This protein binds this small molecule.
Small molecule (SMILES): O=C(O)c1ccc(-c2oc3c(Cl)cc(Cl)cc3c(=O)c2O)cc1

Binding-site contacts:
Ligand atom C14 contacts residue PHE128 of chain 1.A at 3.9 Å (hydrophobic).
Ligand atom C12 contacts residue LEU60 of chain 1.A at 3.9 Å (hydrophobic).
Ligand atom O04 contacts residue VAL81 of chain 1.A at 3.8 Å.
Ligand atom O02 contacts residue GLU129 of chain 1.A at 3.4 Å (salt-bridge).
Ligand atom O04 contacts residue PHE128 of chain 1.A at 3.8 Å.
Ligand atom C15 contacts residue LEU60 of chain 1.A at 3.8 Å (hydrophobic).
Ligand atom O04 contacts residue GLU129 of chain 1.A at 2.8 Å (salt-bridge).
Ligand atom C12 contacts residue TYR130 of chain 1.A at 3.8 Å (hydrophobic).
Ligand atom C14 contacts residue LYS83 of chain 1.A at 3.6 Å.
Ligand atom C19 contacts residue VAL81 of chain 1.A at 3.6 Å (hydrophobic).
Ligand atom C10 contacts residue ILE189 of chain 1.A at 3.7 Å (hydrophobic).
Ligand atom O01 contacts residue LYS83 of chain 1.A at 3.7 Å.
Ligand atom C07 contacts residue ILE189 of chain 1.A at 3.5 Å (hydrophobic).
Ligand atom CL6 contacts residue ARG62 of chain 1.A at 3.5 Å.
Ligand atom C21 contacts residue VAL81 of chain 1.A at 3.4 Å (hydrophobic).
Ligand atom CL5 contacts residue TYR130 of chain 1.A at 3.8 Å.
Ligand atom O02 contacts residue VAL81 of chain 1.A at 3.5 Å.
Ligand atom C12 contacts residue ILE131 of chain 1.A at 3.0 Å (hydrophobic).
Ligand atom O03 contacts residue ASP190 of chain 1.A at 3.6 Å.
Ligand atom O03 contacts residue LYS83 of chain 1.A at 2.7 Å (salt-bridge).
Ligand atom O02 contacts residue ILE131 of chain 1.A at 2.6 Å (h-bond).
Ligand atom C15 contacts residue ILE131 of chain 1.A at 3.8 Å (hydrophobic).
Ligand atom C22 contacts residue ILE131 of chain 1.A at 3.8 Å (hydrophobic).
Ligand atom O04 contacts residue ILE110 of chain 1.A at 3.7 Å.
Ligand atom O02 contacts residue TYR130 of chain 1.A at 3.1 Å.
Ligand atom O01 contacts residue ASP190 of chain 1.A at 2.9 Å (salt-bridge).
Ligand atom C21 contacts residue ILE131 of chain 1.A at 3.8 Å (hydrophobic).
Ligand atom C09 contacts residue ILE189 of chain 1.A at 3.6 Å (hydrophobic).
Ligand atom CL6 contacts residue GLY61 of chain 1.A at 3.8 Å.
Ligand atom C17 contacts residue LEU60 of chain 1.A at 3.9 Å (hydrophobic).
Ligand atom C17 contacts residue MET178 of chain 1.A at 3.8 Å (hydrophobic).
Ligand atom O01 contacts residue PHE128 of chain 1.A at 3.4 Å.
Ligand atom C16 contacts residue ILE189 of chain 1.A at 3.8 Å (hydrophobic).
Ligand atom C11 contacts residue LEU60 of chain 1.A at 3.8 Å (hydrophobic).
Ligand atom C14 contacts residue ASP190 of chain 1.A at 3.4 Å.
Ligand atom C08 contacts residue PHE128 of chain 1.A at 3.5 Å (hydrophobic).
Ligand atom C08 contacts residue ILE189 of chain 1.A at 3.7 Å (hydrophobic).
Ligand atom CL5 contacts residue ASN133 of chain 1.A at 3.8 Å.
Ligand atom C23 contacts residue MET178 of chain 1.A at 3.5 Å (hydrophobic).
Ligand atom O13 contacts residue MET178 of chain 1.A at 3.5 Å (h-bond).

Sequence of chain 1.A:
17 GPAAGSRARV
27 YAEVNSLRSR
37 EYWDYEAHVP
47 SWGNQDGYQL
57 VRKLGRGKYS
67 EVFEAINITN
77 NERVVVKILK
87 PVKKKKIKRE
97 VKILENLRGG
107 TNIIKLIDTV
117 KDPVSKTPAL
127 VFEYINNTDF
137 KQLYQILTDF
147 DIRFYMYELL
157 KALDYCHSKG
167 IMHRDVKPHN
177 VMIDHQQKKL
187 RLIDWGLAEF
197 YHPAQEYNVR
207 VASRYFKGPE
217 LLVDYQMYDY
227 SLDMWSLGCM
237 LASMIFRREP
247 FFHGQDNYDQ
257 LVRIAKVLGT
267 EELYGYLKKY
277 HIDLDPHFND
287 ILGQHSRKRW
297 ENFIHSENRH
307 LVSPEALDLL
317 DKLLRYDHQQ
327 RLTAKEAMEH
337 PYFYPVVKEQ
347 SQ